A small-molecule ligand and the protein it binds are described below.
Small molecule (SMILES): CCCCCCCCCCC(CCCCCCCCCC)(CO[C@H]1O[C@@H](CO)[C@H](O[C@@H]2O[C@@H](CO)[C@H](O)[C@@H](O)[C@@H]2O)[C@@H](O)[C@@H]1O)CO[C@H]1O[C@@H](CO)[C@H](O[C@@H]2O[C@@H](CO)[C@H](O)[C@@H](O)[C@@H]2O)[C@@H](O)[C@H]1O

Binding-site contacts:
Ligand atom CAW contacts residue LEU391 of chain 1.JA at 3.7 Å (hydrophobic).
Ligand atom OAN contacts residue PHE163 of chain 1.J at 3.2 Å.
Ligand atom CBE contacts residue VAL184 of chain 1.LA at 3.7 Å (hydrophobic).
Ligand atom CCN contacts residue LYS92 of chain 1.J at 3.8 Å.
Ligand atom CBH contacts residue THR135 of chain 1.J at 3.7 Å.
Ligand atom CBD contacts residue TRP134 of chain 1.J at 3.6 Å (hydrophobic).
Ligand atom CCC contacts residue LYS92 of chain 1.J at 3.8 Å.
Ligand atom C5 contacts residue TRP134 of chain 1.J at 3.3 Å (hydrophobic).
Ligand atom C6 contacts residue 3PE1 of chain 1.CB at 3.3 Å.
Ligand atom CCQ contacts residue PHE163 of chain 1.J at 3.8 Å (hydrophobic).
Ligand atom O4 contacts residue GLY136 of chain 1.J at 3.7 Å.
Ligand atom CBB contacts residue TRP134 of chain 1.J at 3.6 Å (hydrophobic).
Ligand atom CAB contacts residue GLY213 of chain 1.LA at 3.9 Å.
Ligand atom O5 contacts residue TRP134 of chain 1.J at 3.4 Å (h-bond).
Ligand atom CAA contacts residue TYR396 of chain 1.JA at 3.5 Å (hydrophobic).
Ligand atom O6 contacts residue 3PE1 of chain 1.CB at 2.6 Å (h-bond).
Ligand atom CBG contacts residue TYR396 of chain 1.JA at 3.7 Å (hydrophobic).
Ligand atom OBV contacts residue PHE163 of chain 1.J at 3.8 Å.
Ligand atom OAQ contacts residue LYS92 of chain 1.J at 3.1 Å (salt-bridge).
Ligand atom OAP contacts residue PHE163 of chain 1.J at 3.2 Å.
Ligand atom CAA contacts residue SER399 of chain 1.JA at 3.9 Å.
Ligand atom CBE contacts residue ILE209 of chain 1.LA at 3.7 Å (hydrophobic).
Ligand atom CBC contacts residue TYR396 of chain 1.JA at 3.7 Å (hydrophobic).
Ligand atom CCL contacts residue ALA145 of chain 1.J at 3.8 Å (hydrophobic).
Ligand atom CAY contacts residue LEU180 of chain 1.LA at 3.9 Å (hydrophobic).
Ligand atom CBI contacts residue TYR396 of chain 1.JA at 3.7 Å (hydrophobic).
Ligand atom CCV contacts residue GLY136 of chain 1.J at 3.4 Å.
Ligand atom CAW contacts residue TYR396 of chain 1.JA at 3.7 Å (hydrophobic).
Ligand atom C6 contacts residue TRP134 of chain 1.J at 3.8 Å (hydrophobic).
Ligand atom CCS contacts residue PHE163 of chain 1.J at 3.7 Å (hydrophobic).
Ligand atom CAA contacts residue LEU180 of chain 1.LA at 3.7 Å (hydrophobic).
Ligand atom CBA contacts residue VAL184 of chain 1.LA at 3.7 Å (hydrophobic).
Ligand atom C1 contacts residue TRP134 of chain 1.J at 3.8 Å (hydrophobic).
Ligand atom CBK contacts residue PHE163 of chain 1.J at 3.6 Å (hydrophobic).
Ligand atom CCR contacts residue GLY136 of chain 1.J at 3.9 Å.
Ligand atom OAS contacts residue GLY136 of chain 1.J at 3.6 Å (h-bond).
Ligand atom OAP contacts residue ALA145 of chain 1.J at 3.4 Å (h-bond).
Ligand atom O6 contacts residue TRP134 of chain 1.J at 3.3 Å.
Ligand atom CBJ contacts residue TRP134 of chain 1.J at 3.7 Å (hydrophobic).
Ligand atom C3 contacts residue GLY136 of chain 1.J at 3.8 Å.

Sequence of chain 1.LA:
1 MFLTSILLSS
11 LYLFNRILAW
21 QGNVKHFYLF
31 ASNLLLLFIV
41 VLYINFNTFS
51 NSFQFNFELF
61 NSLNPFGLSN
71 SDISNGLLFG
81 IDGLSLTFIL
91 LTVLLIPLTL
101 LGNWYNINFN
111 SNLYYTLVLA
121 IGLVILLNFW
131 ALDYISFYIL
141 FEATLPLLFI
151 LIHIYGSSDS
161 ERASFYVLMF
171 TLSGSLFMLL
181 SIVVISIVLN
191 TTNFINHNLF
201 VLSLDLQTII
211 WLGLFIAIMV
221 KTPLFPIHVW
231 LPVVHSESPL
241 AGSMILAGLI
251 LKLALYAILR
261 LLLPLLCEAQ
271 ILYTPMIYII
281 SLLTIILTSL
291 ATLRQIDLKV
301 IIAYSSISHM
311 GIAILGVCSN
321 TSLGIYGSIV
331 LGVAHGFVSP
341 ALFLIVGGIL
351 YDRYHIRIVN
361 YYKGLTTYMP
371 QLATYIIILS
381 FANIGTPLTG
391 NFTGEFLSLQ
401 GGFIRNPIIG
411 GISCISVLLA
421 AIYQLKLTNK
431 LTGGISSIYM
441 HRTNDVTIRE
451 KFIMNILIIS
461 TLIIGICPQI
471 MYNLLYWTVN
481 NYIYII

Sequence of chain 1.J:
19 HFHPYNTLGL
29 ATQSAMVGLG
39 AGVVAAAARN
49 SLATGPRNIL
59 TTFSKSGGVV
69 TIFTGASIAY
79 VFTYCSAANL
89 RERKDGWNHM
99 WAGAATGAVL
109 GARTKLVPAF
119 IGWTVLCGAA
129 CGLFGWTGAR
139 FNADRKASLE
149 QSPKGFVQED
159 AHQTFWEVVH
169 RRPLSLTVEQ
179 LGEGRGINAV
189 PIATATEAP

Sequence of chain 1.JA:
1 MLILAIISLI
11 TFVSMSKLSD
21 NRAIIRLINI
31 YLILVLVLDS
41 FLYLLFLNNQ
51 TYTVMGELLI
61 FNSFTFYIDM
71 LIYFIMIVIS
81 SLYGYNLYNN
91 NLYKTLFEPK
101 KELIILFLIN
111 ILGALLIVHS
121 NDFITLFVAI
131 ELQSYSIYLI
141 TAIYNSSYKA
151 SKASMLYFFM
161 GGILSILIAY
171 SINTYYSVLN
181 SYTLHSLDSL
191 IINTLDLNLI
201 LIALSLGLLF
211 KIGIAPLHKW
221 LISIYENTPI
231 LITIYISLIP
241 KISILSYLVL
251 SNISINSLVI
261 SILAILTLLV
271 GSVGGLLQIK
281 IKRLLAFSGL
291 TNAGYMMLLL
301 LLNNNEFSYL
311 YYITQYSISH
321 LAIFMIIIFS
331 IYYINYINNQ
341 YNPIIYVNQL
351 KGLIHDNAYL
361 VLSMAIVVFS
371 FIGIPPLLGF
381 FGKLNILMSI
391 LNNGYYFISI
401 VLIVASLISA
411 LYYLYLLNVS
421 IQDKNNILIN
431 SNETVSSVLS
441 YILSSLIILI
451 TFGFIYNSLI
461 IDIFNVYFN